A protein and the small-molecule ligand that binds it are described below.
Small molecule (SMILES): CC(=O)N[C@@H]1[C@@H](O)[C@H](O)[C@@H](CO)O[C@H]1O

Sequence of chain 1.B:
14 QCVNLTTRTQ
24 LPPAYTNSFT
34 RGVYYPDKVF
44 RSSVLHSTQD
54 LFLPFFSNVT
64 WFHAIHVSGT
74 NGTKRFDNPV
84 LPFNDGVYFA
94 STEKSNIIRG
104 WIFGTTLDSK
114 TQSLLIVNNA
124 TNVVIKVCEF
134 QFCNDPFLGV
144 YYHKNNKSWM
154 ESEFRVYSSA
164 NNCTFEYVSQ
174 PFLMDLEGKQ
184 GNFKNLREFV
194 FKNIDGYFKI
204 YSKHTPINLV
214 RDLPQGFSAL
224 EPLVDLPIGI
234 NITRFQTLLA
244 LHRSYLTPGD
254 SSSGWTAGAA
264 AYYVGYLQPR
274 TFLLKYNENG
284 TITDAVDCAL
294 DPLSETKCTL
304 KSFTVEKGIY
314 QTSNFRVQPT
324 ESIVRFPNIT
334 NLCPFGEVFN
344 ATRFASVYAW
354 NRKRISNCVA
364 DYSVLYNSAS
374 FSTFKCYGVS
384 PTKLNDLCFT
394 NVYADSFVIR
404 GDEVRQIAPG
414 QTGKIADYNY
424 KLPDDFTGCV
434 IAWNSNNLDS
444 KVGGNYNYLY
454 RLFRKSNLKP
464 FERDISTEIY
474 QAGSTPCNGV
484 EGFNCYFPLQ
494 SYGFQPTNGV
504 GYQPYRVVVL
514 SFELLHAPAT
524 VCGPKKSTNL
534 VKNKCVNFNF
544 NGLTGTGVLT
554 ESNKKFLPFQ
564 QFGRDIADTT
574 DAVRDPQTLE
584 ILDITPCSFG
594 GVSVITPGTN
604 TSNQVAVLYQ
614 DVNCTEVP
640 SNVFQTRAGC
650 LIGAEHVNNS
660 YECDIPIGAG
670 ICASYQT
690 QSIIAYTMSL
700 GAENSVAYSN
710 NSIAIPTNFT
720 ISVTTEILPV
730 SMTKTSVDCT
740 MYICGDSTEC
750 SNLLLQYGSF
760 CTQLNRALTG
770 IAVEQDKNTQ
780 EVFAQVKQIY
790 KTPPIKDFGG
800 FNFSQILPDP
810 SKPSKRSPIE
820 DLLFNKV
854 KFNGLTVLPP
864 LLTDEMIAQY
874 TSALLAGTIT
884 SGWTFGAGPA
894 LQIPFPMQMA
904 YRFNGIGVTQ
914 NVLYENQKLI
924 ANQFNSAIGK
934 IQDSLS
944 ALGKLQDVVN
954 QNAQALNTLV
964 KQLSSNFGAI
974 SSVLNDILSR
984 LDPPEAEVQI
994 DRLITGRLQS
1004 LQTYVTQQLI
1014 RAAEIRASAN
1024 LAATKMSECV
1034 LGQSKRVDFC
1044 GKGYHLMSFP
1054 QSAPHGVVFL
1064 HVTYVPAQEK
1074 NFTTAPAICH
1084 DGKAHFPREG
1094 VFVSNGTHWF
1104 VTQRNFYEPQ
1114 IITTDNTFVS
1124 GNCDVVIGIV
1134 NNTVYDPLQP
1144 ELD

Binding-site contacts:
Ligand atom C5 contacts residue NAG1 of chain 1.EB at 3.4 Å.
Ligand atom O4 contacts residue NAG1 of chain 1.EB at 1.6 Å.
Ligand atom C4 contacts residue NAG1 of chain 1.EB at 2.4 Å.
Ligand atom C4 contacts residue ASN1074 of chain 1.B at 4.2 Å.
Ligand atom O7 contacts residue ASN1074 of chain 1.B at 2.8 Å (h-bond).
Ligand atom C8 contacts residue LYS1073 of chain 1.B at 3.8 Å.
Ligand atom C7 contacts residue GLU1072 of chain 1.B at 4.2 Å.
Ligand atom C8 contacts residue GLU1072 of chain 1.B at 2.8 Å.
Ligand atom O6 contacts residue ALA706 of chain 1.B at 4.0 Å.
Ligand atom O6 contacts residue NAG1 of chain 1.EB at 4.3 Å.
Ligand atom C1 contacts residue ASN1074 of chain 1.B at 1.4 Å.
Ligand atom C5 contacts residue ASN1074 of chain 1.B at 3.7 Å.
Ligand atom C6 contacts residue NAG1 of chain 1.EB at 3.3 Å.
Ligand atom N2 contacts residue ASN1074 of chain 1.B at 2.8 Å (h-bond).
Ligand atom O4 contacts residue ALA706 of chain 1.B at 4.0 Å.
Ligand atom C5 contacts residue ALA706 of chain 1.B at 3.6 Å (hydrophobic).
Ligand atom C4 contacts residue ALA706 of chain 1.B at 4.3 Å (hydrophobic).
Ligand atom C2 contacts residue ASN1074 of chain 1.B at 2.5 Å.
Ligand atom O3 contacts residue NAG1 of chain 1.EB at 3.1 Å (h-bond).
Ligand atom C8 contacts residue ASN1074 of chain 1.B at 4.1 Å.
Ligand atom O5 contacts residue ASN1074 of chain 1.B at 2.4 Å (h-bond).
Ligand atom C6 contacts residue ALA706 of chain 1.B at 4.0 Å (hydrophobic).
Ligand atom C3 contacts residue ASN1074 of chain 1.B at 3.8 Å.
Ligand atom O5 contacts residue NAG1 of chain 1.EB at 4.5 Å.
Ligand atom C3 contacts residue NAG1 of chain 1.EB at 3.6 Å.
Ligand atom C7 contacts residue ASN1074 of chain 1.B at 3.0 Å.